Binding-site contacts:
Ligand atom C23 contacts residue PRO55 of chain 1.ZB at 3.6 Å (hydrophobic).
Ligand atom C24 contacts residue PRO55 of chain 1.ZB at 3.6 Å (hydrophobic).
Ligand atom C contacts residue PHE57 of chain 1.ZB at 3.9 Å (hydrophobic).
Ligand atom O4 contacts residue PRO55 of chain 1.ZB at 3.0 Å.
Ligand atom C3 contacts residue PHE57 of chain 1.ZB at 4.4 Å (hydrophobic).
Ligand atom C6 contacts residue PHE57 of chain 1.ZB at 4.2 Å (hydrophobic).
Ligand atom C25 contacts residue PHE57 of chain 1.ZB at 3.8 Å (hydrophobic).
Ligand atom C23 contacts residue LYS54 of chain 1.ZB at 4.3 Å.
Ligand atom O4 contacts residue LYS54 of chain 1.ZB at 3.8 Å.
Ligand atom O3 contacts residue MG1 of chain 1.QIA at 3.9 Å.

Sequence of chain 1.ZB:
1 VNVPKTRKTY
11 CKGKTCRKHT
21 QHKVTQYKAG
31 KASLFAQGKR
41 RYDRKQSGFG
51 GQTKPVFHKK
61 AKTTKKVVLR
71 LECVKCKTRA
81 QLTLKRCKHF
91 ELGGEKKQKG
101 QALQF

A protein and the small-molecule ligand that binds it are described below.
Small molecule (SMILES): C/C(=C\[C@H](C)C(=O)C[C@H](O)CC1CC(=O)NC(=O)C1)[C@@H]1OC(=O)/C=C/CC/C=C\C=C\[C@@H]1C